Binding-site contacts:
Ligand atom O4 contacts residue ASP120 of chain 1.A at 4.0 Å.
Ligand atom O2 contacts residue ARG179 of chain 1.A at 3.4 Å (salt-bridge).
Ligand atom N1 contacts residue ARG179 of chain 1.A at 3.9 Å.
Ligand atom C5 contacts residue ARG58 of chain 1.A at 3.6 Å.
Ligand atom C4 contacts residue HIS177 of chain 1.A at 4.3 Å.
Ligand atom O4 contacts residue ARG179 of chain 1.A at 3.9 Å.
Ligand atom C2 contacts residue ARG179 of chain 1.A at 3.1 Å.
Ligand atom O2 contacts residue HIS177 of chain 1.A at 2.7 Å (h-bond).
Ligand atom O4 contacts residue ARG58 of chain 1.A at 3.0 Å (salt-bridge).
Ligand atom C4 contacts residue ARG58 of chain 1.A at 3.5 Å.
Ligand atom O4 contacts residue VAL178 of chain 1.A at 4.5 Å.
Ligand atom N3 contacts residue HIS177 of chain 1.A at 3.0 Å (h-bond).
Ligand atom C4 contacts residue ARG179 of chain 1.A at 3.4 Å.
Ligand atom N3 contacts residue ARG179 of chain 1.A at 2.8 Å (salt-bridge).
Ligand atom C6 contacts residue ARG179 of chain 1.A at 4.4 Å.
Ligand atom C5 contacts residue ARG179 of chain 1.A at 4.2 Å.
Ligand atom C2 contacts residue HIS177 of chain 1.A at 3.2 Å.
Ligand atom F5 contacts residue ARG58 of chain 1.A at 3.2 Å.

Sequence of chain 1.A:
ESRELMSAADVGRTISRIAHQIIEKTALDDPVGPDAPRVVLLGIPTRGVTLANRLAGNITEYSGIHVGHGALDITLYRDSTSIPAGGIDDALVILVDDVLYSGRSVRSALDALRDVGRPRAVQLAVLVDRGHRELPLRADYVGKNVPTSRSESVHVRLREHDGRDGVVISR

A protein and the small-molecule ligand that binds it are described below.
Small molecule (SMILES): O=c1[nH]cc(F)c(=O)[nH]1